Binding-site contacts:
Ligand atom O2G contacts residue LYS152 of chain 1.B at 2.5 Å (salt-bridge).
Ligand atom C2 contacts residue ASP177 of chain 1.B at 3.5 Å.
Ligand atom O1G contacts residue SER189 of chain 1.B at 2.5 Å (h-bond).
Ligand atom C5' contacts residue PRO31 of chain 1.B at 3.6 Å (hydrophobic).
Ligand atom O3G contacts residue LYS152 of chain 1.B at 3.1 Å (salt-bridge).
Ligand atom O1B contacts residue ASP153 of chain 1.B at 3.6 Å.
Ligand atom C2' contacts residue ASP153 of chain 1.B at 3.4 Å.
Ligand atom N7 contacts residue LYS152 of chain 1.B at 3.3 Å.
Ligand atom N1 contacts residue VAL179 of chain 1.B at 2.8 Å (h-bond).
Ligand atom O2A contacts residue MET33 of chain 1.B at 3.0 Å (h-bond).
Ligand atom PG contacts residue LYS152 of chain 1.B at 3.3 Å.
Ligand atom O4' contacts residue MET43 of chain 1.B at 3.3 Å.
Ligand atom PG contacts residue ARG190 of chain 1.B at 3.6 Å.
Ligand atom C3A contacts residue TYR74 of chain 1.B at 3.1 Å (hydrophobic).
Ligand atom C6 contacts residue VAL179 of chain 1.B at 3.7 Å (hydrophobic).
Ligand atom O3' contacts residue GLY150 of chain 1.B at 3.0 Å (h-bond).
Ligand atom O2A contacts residue HIS40 of chain 1.B at 3.7 Å.
Ligand atom N3 contacts residue GLY150 of chain 1.B at 3.5 Å.
Ligand atom O2' contacts residue GLY150 of chain 1.B at 3.4 Å.
Ligand atom N7 contacts residue HIS37 of chain 1.B at 3.3 Å.
Ligand atom O3G contacts residue ARG190 of chain 1.B at 2.8 Å (salt-bridge).
Ligand atom O1G contacts residue SER188 of chain 1.B at 3.6 Å.
Ligand atom O2G contacts residue HIS37 of chain 1.B at 3.2 Å (h-bond).
Ligand atom O1A contacts residue MET33 of chain 1.B at 3.5 Å.
Ligand atom N1 contacts residue ILE178 of chain 1.B at 3.4 Å.
Ligand atom O3G contacts residue SER188 of chain 1.B at 2.6 Å (h-bond).
Ligand atom O3B contacts residue ARG190 of chain 1.B at 3.3 Å (salt-bridge).
Ligand atom PG contacts residue SER188 of chain 1.B at 3.6 Å.
Ligand atom C1' contacts residue MET43 of chain 1.B at 3.6 Å (hydrophobic).
Ligand atom N6 contacts residue LYS187 of chain 1.B at 3.0 Å (salt-bridge).
Ligand atom O4' contacts residue HIS40 of chain 1.B at 3.0 Å.
Ligand atom N6 contacts residue VAL179 of chain 1.B at 3.1 Å (h-bond).
Ligand atom O3' contacts residue PHE149 of chain 1.B at 3.6 Å.
Ligand atom O5' contacts residue HIS40 of chain 1.B at 3.5 Å (h-bond).
Ligand atom O2A contacts residue TYR74 of chain 1.B at 3.4 Å (h-bond).
Ligand atom N7 contacts residue LYS187 of chain 1.B at 3.7 Å.
Ligand atom C2 contacts residue VAL179 of chain 1.B at 3.7 Å (hydrophobic).
Ligand atom O2B contacts residue HIS40 of chain 1.B at 2.8 Å (h-bond).
Ligand atom O2' contacts residue ASP153 of chain 1.B at 2.8 Å (salt-bridge).
Ligand atom O1G contacts residue HIS37 of chain 1.B at 3.6 Å.

Sequence of chain 1.B:
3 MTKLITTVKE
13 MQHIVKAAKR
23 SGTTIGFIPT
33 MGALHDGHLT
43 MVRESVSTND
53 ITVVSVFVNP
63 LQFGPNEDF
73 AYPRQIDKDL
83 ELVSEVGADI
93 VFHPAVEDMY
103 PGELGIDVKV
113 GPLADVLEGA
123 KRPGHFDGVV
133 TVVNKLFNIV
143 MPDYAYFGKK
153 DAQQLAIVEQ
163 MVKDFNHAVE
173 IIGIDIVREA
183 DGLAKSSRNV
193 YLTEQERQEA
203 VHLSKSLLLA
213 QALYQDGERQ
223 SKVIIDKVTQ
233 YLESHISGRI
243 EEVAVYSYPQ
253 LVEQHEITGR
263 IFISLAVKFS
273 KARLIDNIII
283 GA

A small-molecule ligand and the protein it binds are described below.
Small molecule (SMILES): Nc1ncnc2c1ncn2[C@@H]1O[C@H](CO[P](=O)(O)C[P](=O)(O)OP(=O)(O)O)[C@@H](O)[C@H]1O